Binding-site contacts:
Ligand atom CB contacts residue NAP1 of chain 1.I at 3.4 Å.
Ligand atom OXT contacts residue CYS128 of chain 1.C at 4.1 Å.
Ligand atom C contacts residue HIS252 of chain 1.C at 4.1 Å.
Ligand atom O contacts residue GLU220 of chain 1.C at 3.8 Å.
Ligand atom O contacts residue GLY159 of chain 1.C at 3.9 Å.
Ligand atom CB contacts residue CYS128 of chain 1.C at 2.6 Å (hydrophobic).
Ligand atom CB contacts residue HIS252 of chain 1.C at 4.1 Å.
Ligand atom C contacts residue ARG245 of chain 1.C at 3.8 Å.
Ligand atom CA contacts residue CYS128 of chain 1.C at 3.6 Å (hydrophobic).
Ligand atom OD2 contacts residue NAP1 of chain 1.I at 3.5 Å.
Ligand atom N contacts residue GLU220 of chain 1.C at 2.6 Å (salt-bridge).
Ligand atom CA contacts residue GLU220 of chain 1.C at 3.7 Å.
Ligand atom CG contacts residue CYS128 of chain 1.C at 1.6 Å (hydrophobic).
Ligand atom CB contacts residue GLY159 of chain 1.C at 3.7 Å.
Ligand atom O contacts residue GLN155 of chain 1.C at 4.0 Å.
Ligand atom OD2 contacts residue ASN127 of chain 1.C at 3.1 Å (h-bond).
Ligand atom C contacts residue GLY159 of chain 1.C at 3.6 Å.
Ligand atom OXT contacts residue GLU220 of chain 1.C at 4.0 Å.
Ligand atom CG contacts residue HIS252 of chain 1.C at 4.5 Å.
Ligand atom CA contacts residue GLY159 of chain 1.C at 3.7 Å.
Ligand atom CA contacts residue ASN127 of chain 1.C at 4.3 Å.
Ligand atom N contacts residue ASN127 of chain 1.C at 2.8 Å (h-bond).
Ligand atom CG contacts residue NAP1 of chain 1.I at 3.3 Å.
Ligand atom OXT contacts residue GLN155 of chain 1.C at 3.1 Å (h-bond).
Ligand atom OXT contacts residue HIS252 of chain 1.C at 3.0 Å (h-bond).
Ligand atom CG contacts residue ASN127 of chain 1.C at 3.9 Å.
Ligand atom N contacts residue CYS128 of chain 1.C at 3.6 Å (h-bond).
Ligand atom C contacts residue GLN155 of chain 1.C at 3.7 Å.
Ligand atom C contacts residue GLU220 of chain 1.C at 3.6 Å.
Ligand atom O contacts residue ARG245 of chain 1.C at 3.0 Å (salt-bridge).
Ligand atom O contacts residue ILE209 of chain 1.C at 3.3 Å.
Ligand atom OXT contacts residue ARG245 of chain 1.C at 3.0 Å (salt-bridge).
Ligand atom OXT contacts residue GLY159 of chain 1.C at 3.5 Å.
Ligand atom OD2 contacts residue CYS128 of chain 1.C at 2.5 Å (h-bond).
Ligand atom C contacts residue ILE209 of chain 1.C at 4.3 Å (hydrophobic).
Ligand atom C contacts residue CYS128 of chain 1.C at 4.3 Å (hydrophobic).

The small molecule below binds the protein below.
Small molecule (SMILES): N[C@H](CC=O)C(=O)O

Sequence of chain 1.C:
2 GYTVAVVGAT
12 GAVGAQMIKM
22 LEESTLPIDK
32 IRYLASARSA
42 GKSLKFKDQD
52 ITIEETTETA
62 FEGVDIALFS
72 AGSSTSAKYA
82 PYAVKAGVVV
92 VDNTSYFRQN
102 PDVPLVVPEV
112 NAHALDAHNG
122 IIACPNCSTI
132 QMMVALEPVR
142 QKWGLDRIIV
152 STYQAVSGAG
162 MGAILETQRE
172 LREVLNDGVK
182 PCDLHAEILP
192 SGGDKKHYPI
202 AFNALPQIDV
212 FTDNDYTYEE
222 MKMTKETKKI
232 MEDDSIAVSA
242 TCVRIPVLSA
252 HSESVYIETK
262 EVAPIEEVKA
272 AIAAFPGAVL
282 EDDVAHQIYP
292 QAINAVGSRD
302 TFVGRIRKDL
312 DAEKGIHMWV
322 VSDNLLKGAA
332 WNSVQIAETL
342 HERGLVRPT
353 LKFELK